Binding-site contacts:
Ligand atom C3 contacts residue ASN153 of chain 2.A at 3.6 Å.
Ligand atom C4 contacts residue ASN153 of chain 2.A at 4.2 Å.
Ligand atom N2 contacts residue TYR170 of chain 2.A at 4.4 Å.
Ligand atom N2 contacts residue ASP325 of chain 2.A at 3.2 Å (salt-bridge).
Ligand atom O7 contacts residue VAL139 of chain 2.A at 4.4 Å.
Ligand atom C3 contacts residue ASP325 of chain 2.A at 3.8 Å.
Ligand atom C3 contacts residue TYR170 of chain 2.A at 3.8 Å (hydrophobic).
Ligand atom C8 contacts residue VAL139 of chain 2.A at 3.9 Å (hydrophobic).
Ligand atom C8 contacts residue ASP325 of chain 2.A at 3.8 Å.
Ligand atom C7 contacts residue ASN153 of chain 2.A at 3.3 Å.
Ligand atom C5 contacts residue ASN153 of chain 2.A at 3.6 Å.
Ligand atom C1 contacts residue TYR170 of chain 2.A at 3.8 Å (hydrophobic).
Ligand atom C2 contacts residue ASN153 of chain 2.A at 2.4 Å.
Ligand atom O7 contacts residue ASN153 of chain 2.A at 3.3 Å (h-bond).
Ligand atom O7 contacts residue ASN141 of chain 2.A at 3.5 Å (h-bond).
Ligand atom C1 contacts residue ASN153 of chain 2.A at 1.4 Å.
Ligand atom C8 contacts residue LEU172 of chain 2.A at 4.1 Å (hydrophobic).
Ligand atom O4 contacts residue TYR170 of chain 2.A at 4.2 Å.
Ligand atom C7 contacts residue ASN141 of chain 2.A at 4.2 Å.
Ligand atom O5 contacts residue ASN153 of chain 2.A at 2.4 Å (h-bond).
Ligand atom C5 contacts residue TYR170 of chain 2.A at 4.2 Å (hydrophobic).
Ligand atom C7 contacts residue ASP325 of chain 2.A at 4.0 Å.
Ligand atom O6 contacts residue TYR170 of chain 2.A at 4.4 Å.
Ligand atom C4 contacts residue TYR170 of chain 2.A at 4.5 Å (hydrophobic).
Ligand atom C7 contacts residue TYR170 of chain 2.A at 4.0 Å (hydrophobic).
Ligand atom O3 contacts residue ASP325 of chain 2.A at 3.0 Å (salt-bridge).
Ligand atom O7 contacts residue TYR170 of chain 2.A at 3.9 Å.
Ligand atom C8 contacts residue ASN153 of chain 2.A at 4.4 Å.
Ligand atom C8 contacts residue TYR170 of chain 2.A at 3.8 Å (hydrophobic).
Ligand atom C2 contacts residue ASP325 of chain 2.A at 4.0 Å.
Ligand atom N2 contacts residue ASN153 of chain 2.A at 2.8 Å (h-bond).
Ligand atom O3 contacts residue TYR170 of chain 2.A at 4.3 Å.
Ligand atom O5 contacts residue TYR170 of chain 2.A at 4.4 Å.
Ligand atom C2 contacts residue TYR170 of chain 2.A at 4.4 Å (hydrophobic).

The small molecule below binds the protein below.
Small molecule (SMILES): CC(=O)N[C@H]1[C@H](O[C@H]2[C@H](O)[C@@H](NC(C)=O)CO[C@@H]2CO)O[C@H](CO)[C@@H](O)[C@@H]1O

Sequence of chain 2.A:
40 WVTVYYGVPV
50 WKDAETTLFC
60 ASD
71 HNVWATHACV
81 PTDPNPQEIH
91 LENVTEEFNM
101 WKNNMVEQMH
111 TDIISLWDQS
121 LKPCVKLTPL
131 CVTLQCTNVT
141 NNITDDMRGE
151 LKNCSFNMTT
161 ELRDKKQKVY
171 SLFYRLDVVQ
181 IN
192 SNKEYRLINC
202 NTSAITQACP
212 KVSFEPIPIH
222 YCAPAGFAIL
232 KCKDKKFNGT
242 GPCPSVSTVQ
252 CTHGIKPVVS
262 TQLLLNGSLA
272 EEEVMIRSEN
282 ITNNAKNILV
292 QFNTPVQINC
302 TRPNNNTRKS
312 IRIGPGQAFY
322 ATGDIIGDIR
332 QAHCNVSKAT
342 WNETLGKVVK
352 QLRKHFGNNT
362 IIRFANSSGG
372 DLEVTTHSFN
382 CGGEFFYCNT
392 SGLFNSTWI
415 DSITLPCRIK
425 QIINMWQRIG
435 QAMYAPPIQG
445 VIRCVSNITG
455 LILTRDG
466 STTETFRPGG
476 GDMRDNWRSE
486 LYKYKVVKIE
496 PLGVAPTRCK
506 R